Binding-site contacts:
Ligand atom C8 contacts residue LEU916 of chain 1.C at 3.8 Å (hydrophobic).
Ligand atom O5 contacts residue ASN711 of chain 1.C at 2.4 Å (h-bond).
Ligand atom N2 contacts residue GLN1065 of chain 1.C at 4.4 Å.
Ligand atom C4 contacts residue ASN711 of chain 1.C at 4.2 Å.
Ligand atom C1 contacts residue GLN1065 of chain 1.C at 4.0 Å.
Ligand atom C7 contacts residue LEU916 of chain 1.C at 3.6 Å (hydrophobic).
Ligand atom C8 contacts residue GLN920 of chain 1.C at 4.2 Å.
Ligand atom C6 contacts residue GLN920 of chain 1.C at 3.6 Å.
Ligand atom C2 contacts residue ASN711 of chain 1.C at 2.5 Å.
Ligand atom C7 contacts residue GLN1065 of chain 1.C at 4.4 Å.
Ligand atom C7 contacts residue ASN711 of chain 1.C at 3.8 Å.
Ligand atom N2 contacts residue LEU916 of chain 1.C at 4.3 Å.
Ligand atom N2 contacts residue ASN711 of chain 1.C at 2.9 Å (h-bond).
Ligand atom O5 contacts residue PHE712 of chain 1.C at 4.4 Å.
Ligand atom C5 contacts residue ASN711 of chain 1.C at 3.6 Å.
Ligand atom C4 contacts residue LEU916 of chain 1.C at 4.2 Å (hydrophobic).
Ligand atom O7 contacts residue ASN711 of chain 1.C at 4.3 Å.
Ligand atom C5 contacts residue GLN920 of chain 1.C at 4.1 Å.
Ligand atom C3 contacts residue ASN711 of chain 1.C at 3.8 Å.
Ligand atom O4 contacts residue LEU916 of chain 1.C at 3.7 Å.
Ligand atom O5 contacts residue GLN1065 of chain 1.C at 3.8 Å.
Ligand atom C6 contacts residue LEU916 of chain 1.C at 4.1 Å (hydrophobic).
Ligand atom O7 contacts residue GLN1065 of chain 1.C at 4.2 Å.
Ligand atom O7 contacts residue ASN919 of chain 1.C at 4.5 Å.
Ligand atom C5 contacts residue LEU916 of chain 1.C at 3.8 Å (hydrophobic).
Ligand atom O7 contacts residue LEU916 of chain 1.C at 3.5 Å.
Ligand atom C8 contacts residue ASN919 of chain 1.C at 4.2 Å.
Ligand atom C1 contacts residue ASN711 of chain 1.C at 1.4 Å.
Ligand atom C2 contacts residue GLN1065 of chain 1.C at 4.2 Å.

The small molecule below binds the protein below.
Small molecule (SMILES): CC(=O)N[C@H]1[C@H](O[C@H]2[C@H](O)[C@@H](NC(C)=O)CO[C@@H]2CO)O[C@H](CO)[C@@H](O)[C@@H]1O

Sequence of chain 1.C:
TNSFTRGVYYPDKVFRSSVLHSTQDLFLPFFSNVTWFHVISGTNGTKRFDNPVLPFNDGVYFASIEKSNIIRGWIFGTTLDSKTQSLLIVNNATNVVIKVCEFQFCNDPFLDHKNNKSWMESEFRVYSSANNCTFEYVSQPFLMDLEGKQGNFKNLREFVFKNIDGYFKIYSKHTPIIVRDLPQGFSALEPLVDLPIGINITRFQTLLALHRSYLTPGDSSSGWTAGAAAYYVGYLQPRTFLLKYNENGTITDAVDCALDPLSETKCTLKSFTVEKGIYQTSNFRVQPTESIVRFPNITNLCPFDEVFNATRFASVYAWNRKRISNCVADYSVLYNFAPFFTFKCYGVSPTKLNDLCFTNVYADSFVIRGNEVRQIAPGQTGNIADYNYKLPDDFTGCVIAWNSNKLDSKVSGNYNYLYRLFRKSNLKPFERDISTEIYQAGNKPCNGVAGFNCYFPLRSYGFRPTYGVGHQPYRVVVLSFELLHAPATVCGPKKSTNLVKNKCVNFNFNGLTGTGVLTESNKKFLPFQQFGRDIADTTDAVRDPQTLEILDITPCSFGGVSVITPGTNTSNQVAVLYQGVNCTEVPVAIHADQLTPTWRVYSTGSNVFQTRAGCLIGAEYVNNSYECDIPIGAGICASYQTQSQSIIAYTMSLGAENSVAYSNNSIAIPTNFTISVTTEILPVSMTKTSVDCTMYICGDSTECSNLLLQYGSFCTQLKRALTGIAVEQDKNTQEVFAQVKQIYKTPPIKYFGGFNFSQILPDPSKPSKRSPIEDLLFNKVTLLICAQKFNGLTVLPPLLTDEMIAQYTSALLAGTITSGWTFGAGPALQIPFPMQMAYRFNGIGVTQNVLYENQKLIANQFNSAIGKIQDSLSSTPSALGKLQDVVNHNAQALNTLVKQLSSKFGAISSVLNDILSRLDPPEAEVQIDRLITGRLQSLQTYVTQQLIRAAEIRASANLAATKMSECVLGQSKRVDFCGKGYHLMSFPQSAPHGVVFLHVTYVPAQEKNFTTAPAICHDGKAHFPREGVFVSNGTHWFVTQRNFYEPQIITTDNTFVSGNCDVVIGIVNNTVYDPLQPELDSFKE